Binding-site contacts:
Ligand atom N2 contacts residue ASN416 of chain 1.B at 2.9 Å (h-bond).
Ligand atom C8 contacts residue ASN416 of chain 1.B at 3.4 Å.
Ligand atom C8 contacts residue ASN232 of chain 1.B at 3.9 Å.
Ligand atom C1 contacts residue ASN416 of chain 1.B at 1.4 Å.
Ligand atom O7 contacts residue ASN416 of chain 1.B at 4.3 Å.
Ligand atom O7 contacts residue ASN232 of chain 1.B at 2.8 Å (h-bond).
Ligand atom C7 contacts residue ASN416 of chain 1.B at 3.4 Å.
Ligand atom O6 contacts residue PRO261 of chain 1.B at 3.7 Å.
Ligand atom C2 contacts residue ASN416 of chain 1.B at 2.4 Å.
Ligand atom C7 contacts residue ASN232 of chain 1.B at 3.4 Å.
Ligand atom O5 contacts residue ASN416 of chain 1.B at 2.3 Å (h-bond).
Ligand atom N2 contacts residue ASN232 of chain 1.B at 4.4 Å.
Ligand atom C4 contacts residue ASN416 of chain 1.B at 4.2 Å.
Ligand atom C3 contacts residue ASN416 of chain 1.B at 3.8 Å.
Ligand atom O5 contacts residue PRO261 of chain 1.B at 4.1 Å.
Ligand atom O7 contacts residue NAG1 of chain 1.O at 3.4 Å (h-bond).
Ligand atom C5 contacts residue ASN416 of chain 1.B at 3.6 Å.

Sequence of chain 1.B:
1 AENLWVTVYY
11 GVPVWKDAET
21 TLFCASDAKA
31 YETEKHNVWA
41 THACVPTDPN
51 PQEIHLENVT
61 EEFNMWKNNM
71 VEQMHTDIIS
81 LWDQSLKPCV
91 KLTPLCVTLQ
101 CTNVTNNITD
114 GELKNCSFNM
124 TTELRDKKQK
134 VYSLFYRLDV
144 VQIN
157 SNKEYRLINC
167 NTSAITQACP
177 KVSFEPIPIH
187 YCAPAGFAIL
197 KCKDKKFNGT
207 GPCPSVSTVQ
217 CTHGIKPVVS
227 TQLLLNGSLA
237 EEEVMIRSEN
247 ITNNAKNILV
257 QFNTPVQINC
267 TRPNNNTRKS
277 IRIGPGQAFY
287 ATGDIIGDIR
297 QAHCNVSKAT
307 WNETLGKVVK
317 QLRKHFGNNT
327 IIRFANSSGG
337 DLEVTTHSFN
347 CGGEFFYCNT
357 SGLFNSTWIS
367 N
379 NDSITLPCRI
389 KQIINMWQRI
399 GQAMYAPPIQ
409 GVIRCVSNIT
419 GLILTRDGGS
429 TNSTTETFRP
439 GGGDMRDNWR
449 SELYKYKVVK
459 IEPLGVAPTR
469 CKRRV

This protein binds this small molecule.
Small molecule (SMILES): CC(=O)N[C@H]1[C@H](O[C@H]2[C@H](O)[C@@H](NC(C)=O)CO[C@@H]2CO)O[C@H](CO)[C@@H](O[C@@H]2O[C@H](CO)[C@@H](O)[C@H](O)[C@@H]2O)[C@@H]1O